A small-molecule ligand and the protein it binds are described below.
Small molecule (SMILES): Nc1ncnc2c1ncn2[C@@H]1O[C@H](CO[P](=O)(O)O[C@H]2[C@@H](O)[C@H](n3cnc4c(N)ncnc43)O[C@@H]2CO[P](=O)(O)O[C@H]2[C@@H](O)[C@H](n3cnc4c(N)ncnc43)O[C@@H]2COP(=O)(O)O)[C@@H](O)[C@H]1O

Binding-site contacts:
Ligand atom C6 contacts residue U2 of chain 58.C at 4.1 Å.
Ligand atom C2 contacts residue U2 of chain 58.C at 3.2 Å.
Ligand atom N3 contacts residue U3 of chain 58.C at 4.2 Å.
Ligand atom N6 contacts residue U1 of chain 58.C at 2.8 Å (h-bond).
Ligand atom N6 contacts residue U2 of chain 58.C at 4.2 Å.
Ligand atom C2 contacts residue U1 of chain 58.C at 3.5 Å.
Ligand atom C2 contacts residue U3 of chain 58.C at 3.0 Å.
Ligand atom C6 contacts residue U1 of chain 58.C at 3.6 Å.
Ligand atom N3 contacts residue U2 of chain 58.C at 3.7 Å.
Ligand atom C6 contacts residue U3 of chain 58.C at 3.3 Å.
Ligand atom C4 contacts residue U2 of chain 58.C at 4.3 Å.
Ligand atom N6 contacts residue U3 of chain 58.C at 3.0 Å (h-bond).
Ligand atom N1 contacts residue U3 of chain 58.C at 2.7 Å (h-bond).
Ligand atom N1 contacts residue U1 of chain 58.C at 2.8 Å (h-bond).
Ligand atom N1 contacts residue U2 of chain 58.C at 3.5 Å (h-bond).